Sequence of chain 2.E:
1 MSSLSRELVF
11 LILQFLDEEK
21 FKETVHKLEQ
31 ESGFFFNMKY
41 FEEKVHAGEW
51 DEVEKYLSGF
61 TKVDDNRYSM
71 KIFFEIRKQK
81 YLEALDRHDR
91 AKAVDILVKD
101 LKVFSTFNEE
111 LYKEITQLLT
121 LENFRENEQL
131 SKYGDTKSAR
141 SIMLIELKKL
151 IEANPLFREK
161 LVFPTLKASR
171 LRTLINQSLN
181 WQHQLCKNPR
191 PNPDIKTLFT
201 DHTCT

Binding-site contacts:
Ligand atom C contacts residue LEU111 of chain 2.E at 3.7 Å (hydrophobic).
Ligand atom CD2 contacts residue ILE115 of chain 2.E at 3.7 Å (hydrophobic).
Ligand atom O contacts residue LYS71 of chain 2.E at 2.9 Å (salt-bridge).
Ligand atom C contacts residue LYS78 of chain 2.E at 3.8 Å.
Ligand atom C contacts residue LYS71 of chain 2.E at 3.8 Å.
Ligand atom CA contacts residue LYS71 of chain 2.E at 3.8 Å.
Ligand atom CB contacts residue LEU130 of chain 2.E at 3.7 Å (hydrophobic).
Ligand atom CA contacts residue ARG67 of chain 2.E at 3.9 Å.
Ligand atom O contacts residue LEU111 of chain 2.E at 3.3 Å.
Ligand atom N contacts residue LEU111 of chain 2.E at 3.9 Å.
Ligand atom N contacts residue LYS71 of chain 2.E at 4.1 Å.
Ligand atom O contacts residue GLU146 of chain 2.E at 4.1 Å.
Ligand atom O contacts residue GLU75 of chain 2.E at 4.1 Å.
Ligand atom N contacts residue LYS78 of chain 2.E at 4.1 Å.
Ligand atom C contacts residue LYS78 of chain 2.E at 3.6 Å.
Ligand atom O contacts residue LEU130 of chain 2.E at 4.1 Å.
Ligand atom CD1 contacts residue LEU130 of chain 2.E at 4.1 Å (hydrophobic).
Ligand atom N contacts residue PHE74 of chain 2.E at 4.1 Å.
Ligand atom O contacts residue GLN129 of chain 2.E at 4.0 Å.
Ligand atom CB contacts residue ARG67 of chain 2.E at 3.1 Å.
Ligand atom N contacts residue LEU111 of chain 2.E at 4.1 Å.
Ligand atom O contacts residue ARG67 of chain 2.E at 3.2 Å (salt-bridge).
Ligand atom CD2 contacts residue ARG67 of chain 2.E at 3.4 Å.
Ligand atom CD1 contacts residue TYR68 of chain 2.E at 4.0 Å (hydrophobic).
Ligand atom CA contacts residue LYS78 of chain 2.E at 3.5 Å.
Ligand atom CD1 contacts residue ASN127 of chain 2.E at 4.1 Å.
Ligand atom O contacts residue PHE74 of chain 2.E at 3.5 Å.
Ligand atom CD2 contacts residue LEU111 of chain 2.E at 3.7 Å (hydrophobic).
Ligand atom CB contacts residue ASN108 of chain 2.E at 3.5 Å.
Ligand atom C contacts residue ASN108 of chain 2.E at 3.9 Å.
Ligand atom CD2 contacts residue PHE74 of chain 2.E at 3.7 Å (hydrophobic).
Ligand atom O contacts residue ASN108 of chain 2.E at 2.9 Å (h-bond).
Ligand atom CD1 contacts residue LEU150 of chain 2.E at 3.8 Å (hydrophobic).
Ligand atom O contacts residue LYS78 of chain 2.E at 2.9 Å (salt-bridge).
Ligand atom C contacts residue ARG67 of chain 2.E at 3.6 Å.
Ligand atom CA contacts residue LEU111 of chain 2.E at 3.7 Å (hydrophobic).
Ligand atom CG contacts residue ARG67 of chain 2.E at 3.9 Å.
Ligand atom C contacts residue LYS71 of chain 2.E at 4.1 Å.
Ligand atom CD1 contacts residue PHE74 of chain 2.E at 4.0 Å (hydrophobic).
Ligand atom O contacts residue LYS71 of chain 2.E at 3.1 Å.

A small-molecule ligand and the protein it binds are described below.
Small molecule (SMILES): CC(C)C[C@@H](C=O)NC(=O)[C@H](C)NC(=O)[C@H](CC(C)C)NC(=O)[C@H](C)NC(=O)[C@H](CC(C)C)NC(=O)[C@H](C)NC(=O)[C@@H](N)[C@@H](C)O